This small molecule binds to this protein.
Small molecule (SMILES): CC(=O)N[C@@H]1[C@@H](O)[C@H](O)[C@@H](CO)O[C@H]1O

Sequence of chain 15.B:
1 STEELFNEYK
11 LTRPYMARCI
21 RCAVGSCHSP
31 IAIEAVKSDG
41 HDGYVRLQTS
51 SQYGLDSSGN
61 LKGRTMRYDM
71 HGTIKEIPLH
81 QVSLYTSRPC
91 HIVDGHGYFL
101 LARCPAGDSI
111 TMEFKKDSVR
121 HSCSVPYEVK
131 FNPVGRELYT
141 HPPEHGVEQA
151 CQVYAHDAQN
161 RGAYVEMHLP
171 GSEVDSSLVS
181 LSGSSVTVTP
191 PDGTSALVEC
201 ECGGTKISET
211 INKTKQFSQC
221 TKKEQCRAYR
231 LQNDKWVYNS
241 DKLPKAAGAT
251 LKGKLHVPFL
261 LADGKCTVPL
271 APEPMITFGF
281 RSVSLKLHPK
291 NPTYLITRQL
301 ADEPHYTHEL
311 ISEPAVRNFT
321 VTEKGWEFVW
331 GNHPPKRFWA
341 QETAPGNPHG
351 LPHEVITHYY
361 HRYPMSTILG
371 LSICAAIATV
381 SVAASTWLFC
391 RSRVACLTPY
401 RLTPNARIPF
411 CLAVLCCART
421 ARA

Binding-site contacts:
Ligand atom O5 contacts residue ASN212 of chain 15.B at 2.4 Å (h-bond).
Ligand atom N2 contacts residue ASN212 of chain 15.B at 2.9 Å (h-bond).
Ligand atom N2 contacts residue ILE211 of chain 15.B at 4.0 Å.
Ligand atom C1 contacts residue ILE211 of chain 15.B at 4.1 Å (hydrophobic).
Ligand atom C7 contacts residue ASN212 of chain 15.B at 3.9 Å.
Ligand atom C2 contacts residue ASN212 of chain 15.B at 2.5 Å.
Ligand atom C3 contacts residue ASN212 of chain 15.B at 3.8 Å.
Ligand atom O6 contacts residue ASN212 of chain 15.B at 4.4 Å.
Ligand atom C4 contacts residue ASN212 of chain 15.B at 4.2 Å.
Ligand atom O7 contacts residue ASN212 of chain 15.B at 4.5 Å.
Ligand atom C5 contacts residue ASN212 of chain 15.B at 3.7 Å.
Ligand atom C1 contacts residue ASN212 of chain 15.B at 1.4 Å.